Binding-site contacts:
Ligand atom C31 contacts residue PHE754 of chain 1.A at 4.1 Å (hydrophobic).
Ligand atom O5 contacts residue GLY116 of chain 1.A at 3.7 Å.
Ligand atom C31 contacts residue PHE110 of chain 1.A at 4.4 Å (hydrophobic).
Ligand atom C25 contacts residue SER113 of chain 1.A at 4.4 Å.
Ligand atom O49 contacts residue GLY116 of chain 1.A at 4.4 Å.
Ligand atom C6 contacts residue GLY116 of chain 1.A at 4.1 Å.
Ligand atom O49 contacts residue SER113 of chain 1.A at 4.4 Å.
Ligand atom O1 contacts residue GLY116 of chain 1.A at 4.0 Å.
Ligand atom C19 contacts residue SER113 of chain 1.A at 4.2 Å.
Ligand atom O6 contacts residue SER118 of chain 1.A at 4.5 Å.
Ligand atom C37 contacts residue SER113 of chain 1.A at 4.2 Å.
Ligand atom O6 contacts residue GLY116 of chain 1.A at 3.5 Å (h-bond).
Ligand atom O16 contacts residue HIS758 of chain 1.A at 4.2 Å.
Ligand atom C34 contacts residue PHE110 of chain 1.A at 3.9 Å (hydrophobic).
Ligand atom C37 contacts residue LEU109 of chain 1.A at 4.2 Å (hydrophobic).
Ligand atom C1 contacts residue SER113 of chain 1.A at 4.5 Å.
Ligand atom C4 contacts residue GLY116 of chain 1.A at 3.9 Å.
Ligand atom O16 contacts residue GLY116 of chain 1.A at 4.4 Å.
Ligand atom O49 contacts residue HIS758 of chain 1.A at 4.3 Å.
Ligand atom O61 contacts residue GLY116 of chain 1.A at 4.0 Å.
Ligand atom C43 contacts residue PHE117 of chain 1.A at 4.4 Å (hydrophobic).
Ligand atom C18 contacts residue SER113 of chain 1.A at 4.4 Å.
Ligand atom C19 contacts residue HIS758 of chain 1.A at 3.6 Å.
Ligand atom O16 contacts residue SER113 of chain 1.A at 3.7 Å.
Ligand atom O49 contacts residue VAL114 of chain 1.A at 4.5 Å.
Ligand atom C2 contacts residue GLY116 of chain 1.A at 4.0 Å.
Ligand atom C1 contacts residue GLY116 of chain 1.A at 3.6 Å.
Ligand atom C25 contacts residue HIS758 of chain 1.A at 4.2 Å.
Ligand atom C31 contacts residue SER113 of chain 1.A at 3.7 Å.
Ligand atom C3 contacts residue GLY116 of chain 1.A at 3.7 Å.
Ligand atom O55 contacts residue GLY116 of chain 1.A at 4.3 Å.
Ligand atom C57 contacts residue GLY116 of chain 1.A at 3.4 Å.

Sequence of chain 1.A:
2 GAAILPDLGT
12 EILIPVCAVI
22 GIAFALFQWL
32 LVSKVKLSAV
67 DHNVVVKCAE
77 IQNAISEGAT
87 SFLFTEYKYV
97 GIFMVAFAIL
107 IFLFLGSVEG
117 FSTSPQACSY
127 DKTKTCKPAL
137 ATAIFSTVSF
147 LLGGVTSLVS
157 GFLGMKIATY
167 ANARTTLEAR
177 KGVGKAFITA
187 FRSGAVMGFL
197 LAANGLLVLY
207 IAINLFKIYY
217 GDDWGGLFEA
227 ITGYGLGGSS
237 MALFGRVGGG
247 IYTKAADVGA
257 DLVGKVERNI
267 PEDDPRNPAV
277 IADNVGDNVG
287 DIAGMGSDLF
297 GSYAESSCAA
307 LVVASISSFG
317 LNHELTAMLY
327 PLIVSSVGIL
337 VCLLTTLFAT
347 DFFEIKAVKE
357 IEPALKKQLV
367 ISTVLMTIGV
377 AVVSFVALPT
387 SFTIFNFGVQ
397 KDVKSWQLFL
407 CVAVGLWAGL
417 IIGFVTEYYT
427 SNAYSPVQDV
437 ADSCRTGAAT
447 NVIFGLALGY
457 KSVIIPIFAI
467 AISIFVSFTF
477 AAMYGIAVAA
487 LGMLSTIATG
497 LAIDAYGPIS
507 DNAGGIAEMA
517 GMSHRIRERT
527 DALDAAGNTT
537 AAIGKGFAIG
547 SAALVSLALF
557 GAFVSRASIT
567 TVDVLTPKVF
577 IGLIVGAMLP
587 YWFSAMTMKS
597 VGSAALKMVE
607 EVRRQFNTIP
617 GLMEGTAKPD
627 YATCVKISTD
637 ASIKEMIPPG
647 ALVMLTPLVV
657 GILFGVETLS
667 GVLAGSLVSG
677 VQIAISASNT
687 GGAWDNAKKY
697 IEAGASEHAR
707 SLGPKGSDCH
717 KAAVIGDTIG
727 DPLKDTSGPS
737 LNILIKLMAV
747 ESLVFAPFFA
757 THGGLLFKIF

The small molecule below binds the protein below.
Small molecule (SMILES): CCCCCCCCCCO[C@@H]1O[C@H](CO)[C@@H](O[C@H]2O[C@H](CO)[C@@H](O)[C@H](O)[C@H]2O)[C@H](O)[C@H]1O